Binding-site contacts:
Ligand atom C27 contacts residue SER315 of chain 1.A at 3.9 Å.
Ligand atom C26 contacts residue GLY145 of chain 1.A at 3.6 Å.
Ligand atom C30 contacts residue SER226 of chain 1.A at 3.8 Å.
Ligand atom C28 contacts residue LEU314 of chain 1.A at 3.5 Å (hydrophobic).
Ligand atom C18 contacts residue HIS466 of chain 1.A at 3.5 Å.
Ligand atom C27 contacts residue LEU314 of chain 1.A at 3.6 Å (hydrophobic).
Ligand atom C06 contacts residue PRO313 of chain 1.A at 3.9 Å (hydrophobic).
Ligand atom C18 contacts residue DMS1 of chain 1.H at 3.4 Å.
Ligand atom C17 contacts residue HIS466 of chain 1.A at 3.5 Å.
Ligand atom C06 contacts residue GLN147 of chain 1.A at 3.7 Å.
Ligand atom C12 contacts residue PHE357 of chain 1.A at 3.4 Å (hydrophobic).
Ligand atom C22 contacts residue GLY145 of chain 1.A at 3.9 Å.
Ligand atom C14 contacts residue TYR360 of chain 1.A at 3.8 Å (hydrophobic).
Ligand atom C16 contacts residue TRP110 of chain 1.A at 3.7 Å (hydrophobic).
Ligand atom C06 contacts residue SER315 of chain 1.A at 3.5 Å.
Ligand atom C09 contacts residue PRO313 of chain 1.A at 3.8 Å (hydrophobic).
Ligand atom C08 contacts residue PRO313 of chain 1.A at 3.4 Å (hydrophobic).
Ligand atom C29 contacts residue LEU314 of chain 1.A at 3.9 Å (hydrophobic).
Ligand atom C01 contacts residue TYR360 of chain 1.A at 3.2 Å (hydrophobic).
Ligand atom N10 contacts residue PRO313 of chain 1.A at 3.3 Å (h-bond).
Ligand atom N24 contacts residue GLY145 of chain 1.A at 3.6 Å.
Ligand atom C21 contacts residue GLN147 of chain 1.A at 3.4 Å.
Ligand atom C16 contacts residue GLY106 of chain 1.A at 3.9 Å.
Ligand atom N24 contacts residue DMS1 of chain 1.H at 3.2 Å (h-bond).
Ligand atom C25 contacts residue GLY145 of chain 1.A at 3.6 Å.
Ligand atom C01 contacts residue PRO313 of chain 1.A at 3.9 Å (hydrophobic).
Ligand atom C23 contacts residue GLY144 of chain 1.A at 3.8 Å.
Ligand atom C16 contacts residue TRP458 of chain 1.A at 3.6 Å (hydrophobic).
Ligand atom C19 contacts residue HIS466 of chain 1.A at 3.9 Å.
Ligand atom C17 contacts residue TYR468 of chain 1.A at 3.9 Å (hydrophobic).
Ligand atom C07 contacts residue GLN147 of chain 1.A at 3.3 Å.
Ligand atom C23 contacts residue GLY145 of chain 1.A at 3.9 Å.
Ligand atom C17 contacts residue TRP110 of chain 1.A at 3.7 Å (hydrophobic).
Ligand atom C27 contacts residue GLY145 of chain 1.A at 3.9 Å.
Ligand atom C27 contacts residue VAL316 of chain 1.A at 3.8 Å (hydrophobic).
Ligand atom C28 contacts residue VAL316 of chain 1.A at 3.7 Å (hydrophobic).
Ligand atom N24 contacts residue GLY144 of chain 1.A at 3.9 Å.
Ligand atom C29 contacts residue TRP259 of chain 1.A at 3.8 Å (hydrophobic).
Ligand atom N10 contacts residue PHE357 of chain 1.A at 3.9 Å.
Ligand atom C15 contacts residue TYR360 of chain 1.A at 3.5 Å (hydrophobic).

This small molecule binds to this protein.
Small molecule (SMILES): CCCC[N+](C)(C)[C@@H](Cc1c[nH]c2ccccc12)C(=O)NCCC1CCCCCC1

Sequence of chain 1.A:
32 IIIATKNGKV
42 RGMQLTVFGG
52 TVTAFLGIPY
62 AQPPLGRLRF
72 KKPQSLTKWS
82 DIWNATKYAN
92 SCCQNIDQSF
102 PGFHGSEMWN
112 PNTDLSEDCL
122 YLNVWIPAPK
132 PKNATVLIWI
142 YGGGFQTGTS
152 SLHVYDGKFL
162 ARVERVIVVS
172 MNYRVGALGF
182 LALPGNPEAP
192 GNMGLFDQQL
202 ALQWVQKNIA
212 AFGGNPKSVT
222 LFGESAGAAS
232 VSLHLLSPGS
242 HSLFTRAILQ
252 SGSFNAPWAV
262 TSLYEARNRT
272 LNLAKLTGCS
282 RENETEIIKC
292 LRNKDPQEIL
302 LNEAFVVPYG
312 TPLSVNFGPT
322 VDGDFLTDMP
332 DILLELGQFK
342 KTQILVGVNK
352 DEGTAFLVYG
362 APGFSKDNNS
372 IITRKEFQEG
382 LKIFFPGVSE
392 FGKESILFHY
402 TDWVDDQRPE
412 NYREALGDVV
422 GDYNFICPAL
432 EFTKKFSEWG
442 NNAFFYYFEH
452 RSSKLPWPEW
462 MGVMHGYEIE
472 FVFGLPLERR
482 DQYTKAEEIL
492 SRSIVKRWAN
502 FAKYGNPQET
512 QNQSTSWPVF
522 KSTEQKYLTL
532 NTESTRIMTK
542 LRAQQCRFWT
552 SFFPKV